Sequence of chain 2.A:
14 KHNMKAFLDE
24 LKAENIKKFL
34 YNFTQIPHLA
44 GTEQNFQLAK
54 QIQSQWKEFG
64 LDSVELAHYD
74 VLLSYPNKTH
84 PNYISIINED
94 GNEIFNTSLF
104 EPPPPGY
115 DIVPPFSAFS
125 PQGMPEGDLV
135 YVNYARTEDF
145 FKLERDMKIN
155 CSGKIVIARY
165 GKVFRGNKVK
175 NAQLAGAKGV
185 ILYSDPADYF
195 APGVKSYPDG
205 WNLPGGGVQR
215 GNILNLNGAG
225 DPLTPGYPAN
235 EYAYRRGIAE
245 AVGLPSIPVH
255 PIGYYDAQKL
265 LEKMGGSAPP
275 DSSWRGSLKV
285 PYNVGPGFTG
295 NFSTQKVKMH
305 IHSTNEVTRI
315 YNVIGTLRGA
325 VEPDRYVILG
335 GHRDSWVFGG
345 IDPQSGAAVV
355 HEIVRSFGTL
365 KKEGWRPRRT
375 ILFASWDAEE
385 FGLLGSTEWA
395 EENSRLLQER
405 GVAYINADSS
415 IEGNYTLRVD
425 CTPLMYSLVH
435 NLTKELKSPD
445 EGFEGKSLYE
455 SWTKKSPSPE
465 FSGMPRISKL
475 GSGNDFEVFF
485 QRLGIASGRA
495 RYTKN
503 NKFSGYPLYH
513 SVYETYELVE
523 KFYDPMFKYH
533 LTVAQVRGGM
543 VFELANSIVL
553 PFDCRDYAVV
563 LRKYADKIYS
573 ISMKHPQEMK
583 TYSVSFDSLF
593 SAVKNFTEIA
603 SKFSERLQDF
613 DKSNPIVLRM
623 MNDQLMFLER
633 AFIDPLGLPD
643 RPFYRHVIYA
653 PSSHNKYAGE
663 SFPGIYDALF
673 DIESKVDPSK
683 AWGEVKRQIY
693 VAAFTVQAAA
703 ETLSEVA

This small molecule binds to this protein.
Small molecule (SMILES): CC(=O)N[C@H]1[C@H](O[C@H]2[C@H](O)[C@@H](NC(C)=O)CO[C@@H]2CO)O[C@H](CO)[C@@H](O[C@@H]2O[C@H](CO)[C@@H](O)[C@H](O[C@@H]3O[C@H](CO)[C@@H](O)[C@H](O)[C@@H]3O)[C@@H]2O)[C@@H]1O

Binding-site contacts:
Ligand atom O2 contacts residue ARG313 of chain 1.A at 3.3 Å (salt-bridge).
Ligand atom C1 contacts residue SER593 of chain 2.A at 3.6 Å.
Ligand atom C3 contacts residue ASN597 of chain 2.A at 3.8 Å.
Ligand atom C2 contacts residue ARG313 of chain 1.A at 3.8 Å.
Ligand atom C7 contacts residue GLN699 of chain 2.A at 3.3 Å.
Ligand atom N2 contacts residue GLN699 of chain 2.A at 3.5 Å (h-bond).
Ligand atom C5 contacts residue ASN597 of chain 2.A at 3.6 Å.
Ligand atom O5 contacts residue ASN597 of chain 2.A at 2.3 Å (h-bond).
Ligand atom C2 contacts residue GLU235 of chain 1.A at 3.2 Å.
Ligand atom O2 contacts residue HIS71 of chain 1.A at 3.1 Å (h-bond).
Ligand atom C1 contacts residue ARG313 of chain 1.A at 3.7 Å.
Ligand atom C7 contacts residue SER593 of chain 2.A at 3.9 Å.
Ligand atom C4 contacts residue ARG313 of chain 1.A at 3.5 Å.
Ligand atom C1 contacts residue GLU235 of chain 1.A at 3.8 Å.
Ligand atom C2 contacts residue ASN597 of chain 2.A at 2.4 Å.
Ligand atom O7 contacts residue GLN699 of chain 2.A at 3.3 Å (h-bond).
Ligand atom C1 contacts residue ASN597 of chain 2.A at 1.5 Å.
Ligand atom C8 contacts residue TYR236 of chain 1.A at 3.7 Å (hydrophobic).
Ligand atom C1 contacts residue GLN699 of chain 2.A at 3.8 Å.
Ligand atom C7 contacts residue ASN597 of chain 2.A at 3.8 Å.
Ligand atom C6 contacts residue GLU235 of chain 1.A at 3.8 Å.
Ligand atom O2 contacts residue GLU235 of chain 1.A at 2.6 Å (salt-bridge).
Ligand atom O3 contacts residue GLU235 of chain 1.A at 3.9 Å.
Ligand atom C3 contacts residue ARG313 of chain 1.A at 3.8 Å.
Ligand atom N2 contacts residue ASN597 of chain 2.A at 2.9 Å (h-bond).
Ligand atom C8 contacts residue SER593 of chain 2.A at 3.9 Å.
Ligand atom C8 contacts residue ALA594 of chain 2.A at 3.8 Å (hydrophobic).
Ligand atom C2 contacts residue SER593 of chain 2.A at 3.7 Å.
Ligand atom C3 contacts residue GLU235 of chain 1.A at 3.9 Å.
Ligand atom C3 contacts residue ARG313 of chain 1.A at 3.7 Å.
Ligand atom C5 contacts residue GLU235 of chain 1.A at 3.7 Å.
Ligand atom C2 contacts residue GLN699 of chain 2.A at 3.7 Å.
Ligand atom O5 contacts residue HIS71 of chain 1.A at 3.5 Å.
Ligand atom N2 contacts residue SER593 of chain 2.A at 2.9 Å (h-bond).
Ligand atom C8 contacts residue SER590 of chain 2.A at 3.4 Å.
Ligand atom C6 contacts residue HIS71 of chain 1.A at 4.0 Å.
Ligand atom C4 contacts residue GLU235 of chain 1.A at 3.6 Å.
Ligand atom O3 contacts residue ARG313 of chain 1.A at 2.9 Å (salt-bridge).
Ligand atom O4 contacts residue GLU235 of chain 1.A at 2.7 Å (salt-bridge).
Ligand atom O4 contacts residue ARG313 of chain 1.A at 4.0 Å.

Sequence of chain 1.A:
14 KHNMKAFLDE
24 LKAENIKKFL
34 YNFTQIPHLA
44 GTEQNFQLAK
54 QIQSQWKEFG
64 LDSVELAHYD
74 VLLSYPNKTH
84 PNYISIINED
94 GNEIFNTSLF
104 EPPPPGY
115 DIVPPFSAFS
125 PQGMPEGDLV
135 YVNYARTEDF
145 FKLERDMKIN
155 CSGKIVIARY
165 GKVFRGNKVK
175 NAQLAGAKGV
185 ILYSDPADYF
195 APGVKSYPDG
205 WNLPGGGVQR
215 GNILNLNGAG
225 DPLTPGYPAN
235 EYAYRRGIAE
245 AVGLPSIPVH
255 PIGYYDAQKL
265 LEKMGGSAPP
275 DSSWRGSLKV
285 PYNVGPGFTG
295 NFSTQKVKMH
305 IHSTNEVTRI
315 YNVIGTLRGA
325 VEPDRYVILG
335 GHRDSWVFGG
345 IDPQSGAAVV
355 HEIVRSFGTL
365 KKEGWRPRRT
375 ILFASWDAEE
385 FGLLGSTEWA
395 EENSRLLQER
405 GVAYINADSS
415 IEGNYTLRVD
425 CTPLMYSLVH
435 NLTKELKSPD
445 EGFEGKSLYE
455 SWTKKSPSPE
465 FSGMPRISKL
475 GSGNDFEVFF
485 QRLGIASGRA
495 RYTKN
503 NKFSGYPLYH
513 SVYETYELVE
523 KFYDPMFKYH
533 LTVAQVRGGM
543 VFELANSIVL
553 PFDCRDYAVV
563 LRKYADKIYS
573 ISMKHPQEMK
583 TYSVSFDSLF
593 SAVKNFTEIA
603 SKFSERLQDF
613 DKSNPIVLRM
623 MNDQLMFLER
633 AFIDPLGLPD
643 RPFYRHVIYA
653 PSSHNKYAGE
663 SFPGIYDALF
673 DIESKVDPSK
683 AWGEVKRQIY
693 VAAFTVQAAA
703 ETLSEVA